Binding-site contacts:
Ligand atom C5 contacts residue ASN380 of chain 1.B at 3.7 Å.
Ligand atom C2 contacts residue GLU379 of chain 1.B at 4.5 Å.
Ligand atom C8 contacts residue GLU379 of chain 1.B at 4.4 Å.
Ligand atom O3 contacts residue GLU379 of chain 1.B at 4.5 Å.
Ligand atom O5 contacts residue ASN380 of chain 1.B at 2.4 Å (h-bond).
Ligand atom C2 contacts residue ASN380 of chain 1.B at 2.5 Å.
Ligand atom C1 contacts residue ASN380 of chain 1.B at 1.4 Å.
Ligand atom N2 contacts residue ASN380 of chain 1.B at 2.9 Å (h-bond).
Ligand atom C3 contacts residue ASN380 of chain 1.B at 3.8 Å.
Ligand atom C4 contacts residue ASN380 of chain 1.B at 4.3 Å.
Ligand atom C7 contacts residue GLU379 of chain 1.B at 4.2 Å.
Ligand atom C7 contacts residue ASN380 of chain 1.B at 3.5 Å.
Ligand atom C8 contacts residue ASN380 of chain 1.B at 3.6 Å.
Ligand atom O7 contacts residue GLU379 of chain 1.B at 3.4 Å (salt-bridge).

Sequence of chain 1.B:
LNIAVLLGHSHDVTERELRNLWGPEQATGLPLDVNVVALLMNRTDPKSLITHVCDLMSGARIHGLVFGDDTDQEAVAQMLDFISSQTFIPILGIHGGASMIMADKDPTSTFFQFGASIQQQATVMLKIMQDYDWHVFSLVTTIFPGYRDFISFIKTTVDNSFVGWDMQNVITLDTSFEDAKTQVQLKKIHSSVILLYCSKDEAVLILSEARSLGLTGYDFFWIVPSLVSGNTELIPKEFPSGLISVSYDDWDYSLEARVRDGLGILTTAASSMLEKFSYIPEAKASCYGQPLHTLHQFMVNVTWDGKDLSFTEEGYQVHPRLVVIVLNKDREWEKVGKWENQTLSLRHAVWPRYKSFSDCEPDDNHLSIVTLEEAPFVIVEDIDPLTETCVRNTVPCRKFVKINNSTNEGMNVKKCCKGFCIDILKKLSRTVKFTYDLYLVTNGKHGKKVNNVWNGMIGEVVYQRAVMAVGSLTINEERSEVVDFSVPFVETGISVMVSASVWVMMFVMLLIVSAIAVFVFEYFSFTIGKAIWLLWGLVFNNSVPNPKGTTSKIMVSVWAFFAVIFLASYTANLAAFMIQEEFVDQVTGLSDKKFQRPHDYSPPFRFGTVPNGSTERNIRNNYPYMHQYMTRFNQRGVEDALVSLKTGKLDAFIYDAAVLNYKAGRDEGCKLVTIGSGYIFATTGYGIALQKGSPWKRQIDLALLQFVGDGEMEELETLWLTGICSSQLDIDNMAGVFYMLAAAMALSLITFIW

The protein below binds the small molecule below.
Small molecule (SMILES): CC(=O)N[C@@H]1[C@@H](O)[C@H](O)[C@@H](CO)O[C@H]1O